Binding-site contacts:
Ligand atom OAH contacts residue TRP647 of chain 1.C at 4.4 Å.
Ligand atom CAI contacts residue ASN500 of chain 1.C at 4.1 Å.
Ligand atom CAV contacts residue ALA499 of chain 1.C at 3.7 Å (hydrophobic).
Ligand atom CAY contacts residue ALA499 of chain 1.C at 3.7 Å (hydrophobic).
Ligand atom CAX contacts residue TYR316 of chain 1.C at 3.5 Å (hydrophobic).
Ligand atom CAV contacts residue ASN500 of chain 1.C at 4.2 Å.
Ligand atom CAL contacts residue TYR316 of chain 1.C at 3.4 Å (hydrophobic).
Ligand atom OAH contacts residue TYR316 of chain 1.C at 2.8 Å (h-bond).
Ligand atom CAQ contacts residue PHE522 of chain 1.A at 4.0 Å (hydrophobic).
Ligand atom OAH contacts residue TRP315 of chain 1.C at 3.0 Å (h-bond).
Ligand atom CAC contacts residue LEU375 of chain 1.C at 3.9 Å (hydrophobic).
Ligand atom CAD contacts residue THR371 of chain 1.C at 3.7 Å.
Ligand atom CAQ contacts residue PHE497 of chain 1.C at 3.6 Å (hydrophobic).
Ligand atom CAD contacts residue PHE367 of chain 1.C at 4.0 Å (hydrophobic).
Ligand atom CAN contacts residue LEU526 of chain 1.A at 4.4 Å (hydrophobic).
Ligand atom CAP contacts residue PHE497 of chain 1.C at 4.4 Å (hydrophobic).
Ligand atom CBB contacts residue LEU493 of chain 1.C at 3.9 Å (hydrophobic).
Ligand atom CAI contacts residue LEU496 of chain 1.C at 3.7 Å (hydrophobic).
Ligand atom CAZ contacts residue LEU496 of chain 1.C at 4.4 Å (hydrophobic).
Ligand atom CAB contacts residue PHE522 of chain 1.A at 4.3 Å (hydrophobic).
Ligand atom CAO contacts residue LEU526 of chain 1.A at 4.0 Å (hydrophobic).
Ligand atom OAH contacts residue PHE364 of chain 1.C at 3.9 Å.
Ligand atom CBB contacts residue LEU375 of chain 1.C at 4.3 Å (hydrophobic).
Ligand atom CAX contacts residue ALA499 of chain 1.C at 3.5 Å (hydrophobic).
Ligand atom CAX contacts residue TRP315 of chain 1.C at 4.2 Å (hydrophobic).
Ligand atom CAM contacts residue ALA499 of chain 1.C at 4.2 Å (hydrophobic).
Ligand atom CAE contacts residue LEU493 of chain 1.C at 3.8 Å (hydrophobic).
Ligand atom OAG contacts residue ASN500 of chain 1.C at 3.4 Å.
Ligand atom CAK contacts residue PHE497 of chain 1.C at 4.5 Å (hydrophobic).
Ligand atom OAF contacts residue ALA499 of chain 1.C at 3.0 Å (h-bond).
Ligand atom CAX contacts residue PHE364 of chain 1.C at 4.4 Å (hydrophobic).
Ligand atom CAK contacts residue LEU496 of chain 1.C at 4.0 Å (hydrophobic).
Ligand atom CAE contacts residue LEU375 of chain 1.C at 4.1 Å (hydrophobic).
Ligand atom CAL contacts residue ALA499 of chain 1.C at 3.6 Å (hydrophobic).
Ligand atom CAP contacts residue PHE522 of chain 1.A at 3.7 Å (hydrophobic).
Ligand atom OAG contacts residue ALA499 of chain 1.C at 3.3 Å (h-bond).
Ligand atom CAY contacts residue ASN500 of chain 1.C at 4.5 Å.
Ligand atom OAF contacts residue PHE367 of chain 1.C at 4.4 Å.
Ligand atom CAO contacts residue LEU493 of chain 1.C at 4.3 Å (hydrophobic).
Ligand atom CBA contacts residue CYS525 of chain 1.A at 4.4 Å (hydrophobic).

The small molecule below binds the protein below.
Small molecule (SMILES): CC(C)CCC[C@@H](C)[C@H]1CC[C@H]2[C@@H]3CC=C4C[C@@H](OC(=O)CCC(=O)O)CC[C@]4(C)[C@H]3CC[C@]12C

Sequence of chain 1.A:
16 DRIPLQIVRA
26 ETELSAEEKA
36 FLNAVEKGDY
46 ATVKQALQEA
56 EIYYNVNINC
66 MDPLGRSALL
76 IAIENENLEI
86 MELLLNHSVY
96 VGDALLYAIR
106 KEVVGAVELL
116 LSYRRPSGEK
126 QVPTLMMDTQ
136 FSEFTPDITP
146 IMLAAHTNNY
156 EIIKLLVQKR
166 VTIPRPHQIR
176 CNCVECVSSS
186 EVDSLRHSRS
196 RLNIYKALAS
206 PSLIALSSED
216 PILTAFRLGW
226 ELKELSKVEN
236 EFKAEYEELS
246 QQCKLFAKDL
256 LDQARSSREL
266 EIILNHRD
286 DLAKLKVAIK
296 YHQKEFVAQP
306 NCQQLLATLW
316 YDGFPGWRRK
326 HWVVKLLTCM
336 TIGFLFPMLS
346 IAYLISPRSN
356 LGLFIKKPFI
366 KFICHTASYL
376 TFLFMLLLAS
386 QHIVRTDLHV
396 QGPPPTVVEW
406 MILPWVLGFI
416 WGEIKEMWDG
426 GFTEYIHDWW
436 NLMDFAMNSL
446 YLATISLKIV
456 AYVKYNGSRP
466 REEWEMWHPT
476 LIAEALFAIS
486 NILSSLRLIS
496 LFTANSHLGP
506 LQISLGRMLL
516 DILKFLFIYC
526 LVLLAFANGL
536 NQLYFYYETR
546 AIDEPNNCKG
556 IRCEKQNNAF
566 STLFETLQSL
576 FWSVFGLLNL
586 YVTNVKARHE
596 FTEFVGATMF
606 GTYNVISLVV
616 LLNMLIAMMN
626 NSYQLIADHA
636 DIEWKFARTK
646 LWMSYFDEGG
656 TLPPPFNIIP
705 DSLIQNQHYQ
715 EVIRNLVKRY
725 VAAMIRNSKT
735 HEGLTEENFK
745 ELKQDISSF

Sequence of chain 1.C:
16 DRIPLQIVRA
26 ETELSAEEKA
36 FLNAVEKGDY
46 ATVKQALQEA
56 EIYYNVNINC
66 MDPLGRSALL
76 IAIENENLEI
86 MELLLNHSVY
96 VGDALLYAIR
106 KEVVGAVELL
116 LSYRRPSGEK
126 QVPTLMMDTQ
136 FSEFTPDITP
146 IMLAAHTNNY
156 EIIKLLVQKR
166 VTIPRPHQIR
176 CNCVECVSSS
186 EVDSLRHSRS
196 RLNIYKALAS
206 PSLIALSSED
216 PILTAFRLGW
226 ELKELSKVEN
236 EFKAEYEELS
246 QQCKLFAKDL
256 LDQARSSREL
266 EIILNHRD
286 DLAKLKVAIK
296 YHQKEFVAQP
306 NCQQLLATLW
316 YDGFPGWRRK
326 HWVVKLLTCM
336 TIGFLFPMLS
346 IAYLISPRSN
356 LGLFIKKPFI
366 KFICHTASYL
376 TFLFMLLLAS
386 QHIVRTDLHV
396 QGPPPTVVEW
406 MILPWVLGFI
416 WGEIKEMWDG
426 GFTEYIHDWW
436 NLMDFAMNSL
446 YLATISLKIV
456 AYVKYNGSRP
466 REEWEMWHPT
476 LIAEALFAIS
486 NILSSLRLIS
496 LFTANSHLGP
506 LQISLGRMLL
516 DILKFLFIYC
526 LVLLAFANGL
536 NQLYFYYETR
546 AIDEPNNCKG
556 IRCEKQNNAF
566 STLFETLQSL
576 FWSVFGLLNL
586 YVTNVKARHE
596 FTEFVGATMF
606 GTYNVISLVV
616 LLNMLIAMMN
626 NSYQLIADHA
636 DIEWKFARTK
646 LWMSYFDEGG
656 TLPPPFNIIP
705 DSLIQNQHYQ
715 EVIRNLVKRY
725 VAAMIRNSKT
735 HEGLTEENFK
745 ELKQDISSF